The protein below binds the small molecule below.
Small molecule (SMILES): N[C@H](CCc1ccccc1)[P](=O)(O)C[C@@H](Cc1ccccc1)C(=O)O

Binding-site contacts:
Ligand atom O3 contacts residue LYS303 of chain 1.H at 2.9 Å (salt-bridge).
Ligand atom C18 contacts residue GLY406 of chain 1.H at 3.5 Å.
Ligand atom C12 contacts residue MET309 of chain 1.H at 3.1 Å (hydrophobic).
Ligand atom C7 contacts residue ARG380 of chain 1.H at 3.7 Å.
Ligand atom C19 contacts residue ZN1 of chain 1.VB at 3.4 Å.
Ligand atom N contacts residue ZN1 of chain 1.VB at 2.6 Å.
Ligand atom O3 contacts residue ASP296 of chain 1.H at 3.8 Å.
Ligand atom C8 contacts residue CO31 of chain 1.UB at 3.6 Å.
Ligand atom C18 contacts residue LEU404 of chain 1.H at 3.7 Å (hydrophobic).
Ligand atom C19 contacts residue LYS303 of chain 1.H at 3.6 Å.
Ligand atom N contacts residue THR403 of chain 1.H at 3.6 Å.
Ligand atom O4 contacts residue CO31 of chain 1.UB at 2.6 Å (h-bond).
Ligand atom N contacts residue ASP316 of chain 1.H at 3.0 Å (salt-bridge).
Ligand atom O4 contacts residue ZN1 of chain 1.WB at 2.7 Å.
Ligand atom O4 contacts residue ASP376 of chain 1.H at 3.3 Å (salt-bridge).
Ligand atom C10 contacts residue MET313 of chain 1.H at 3.8 Å (hydrophobic).
Ligand atom C16 contacts residue GLY406 of chain 1.H at 3.7 Å.
Ligand atom O3 contacts residue ZN1 of chain 1.WB at 2.4 Å.
Ligand atom O4 contacts residue ASP296 of chain 1.H at 3.6 Å (salt-bridge).
Ligand atom P contacts residue ASP376 of chain 1.H at 3.4 Å.
Ligand atom P contacts residue ZN1 of chain 1.VB at 3.2 Å.
Ligand atom O4 contacts residue GLU378 of chain 1.H at 3.4 Å (salt-bridge).
Ligand atom P contacts residue LEU404 of chain 1.H at 3.5 Å.
Ligand atom P contacts residue CO31 of chain 1.UB at 3.8 Å.
Ligand atom C14 contacts residue LEU409 of chain 1.H at 3.7 Å (hydrophobic).
Ligand atom C4 contacts residue ASN374 of chain 1.H at 3.8 Å.
Ligand atom C14 contacts residue MET309 of chain 1.H at 3.7 Å (hydrophobic).
Ligand atom P contacts residue ZN1 of chain 1.WB at 2.9 Å.
Ligand atom O4 contacts residue LEU404 of chain 1.H at 3.5 Å (h-bond).
Ligand atom O4 contacts residue LYS291 of chain 1.H at 3.1 Å (salt-bridge).
Ligand atom C7 contacts residue CO31 of chain 1.UB at 3.2 Å.
Ligand atom C17 contacts residue LEU404 of chain 1.H at 2.6 Å (hydrophobic).
Ligand atom C3 contacts residue ASN374 of chain 1.H at 3.4 Å.
Ligand atom O4 contacts residue ZN1 of chain 1.VB at 2.1 Å.
Ligand atom O1 contacts residue GLY406 of chain 1.H at 3.0 Å (h-bond).
Ligand atom C17 contacts residue CO31 of chain 1.UB at 3.0 Å.
Ligand atom N contacts residue LYS291 of chain 1.H at 3.6 Å (salt-bridge).
Ligand atom N contacts residue ASP296 of chain 1.H at 3.5 Å (salt-bridge).
Ligand atom O3 contacts residue ASP376 of chain 1.H at 2.8 Å (salt-bridge).
Ligand atom C10 contacts residue GLY406 of chain 1.H at 3.7 Å.

Sequence of chain 1.H:
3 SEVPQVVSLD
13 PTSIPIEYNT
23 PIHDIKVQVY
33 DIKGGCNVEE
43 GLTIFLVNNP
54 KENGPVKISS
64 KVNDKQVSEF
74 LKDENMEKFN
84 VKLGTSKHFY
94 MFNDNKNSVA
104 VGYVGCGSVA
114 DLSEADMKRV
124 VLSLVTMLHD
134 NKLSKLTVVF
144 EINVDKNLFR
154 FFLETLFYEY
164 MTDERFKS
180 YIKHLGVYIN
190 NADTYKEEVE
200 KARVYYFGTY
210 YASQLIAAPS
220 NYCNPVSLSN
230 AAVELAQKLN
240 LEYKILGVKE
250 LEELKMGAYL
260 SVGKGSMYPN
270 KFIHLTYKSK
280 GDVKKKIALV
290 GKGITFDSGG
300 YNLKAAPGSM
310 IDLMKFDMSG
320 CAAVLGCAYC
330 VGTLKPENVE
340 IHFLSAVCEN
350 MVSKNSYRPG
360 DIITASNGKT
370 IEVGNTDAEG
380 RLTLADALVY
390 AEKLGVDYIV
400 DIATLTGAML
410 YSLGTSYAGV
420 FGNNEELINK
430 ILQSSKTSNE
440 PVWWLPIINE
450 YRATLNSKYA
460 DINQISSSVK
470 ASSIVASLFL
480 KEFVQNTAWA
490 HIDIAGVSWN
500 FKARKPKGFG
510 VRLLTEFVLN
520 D